Sequence of chain 1.B:
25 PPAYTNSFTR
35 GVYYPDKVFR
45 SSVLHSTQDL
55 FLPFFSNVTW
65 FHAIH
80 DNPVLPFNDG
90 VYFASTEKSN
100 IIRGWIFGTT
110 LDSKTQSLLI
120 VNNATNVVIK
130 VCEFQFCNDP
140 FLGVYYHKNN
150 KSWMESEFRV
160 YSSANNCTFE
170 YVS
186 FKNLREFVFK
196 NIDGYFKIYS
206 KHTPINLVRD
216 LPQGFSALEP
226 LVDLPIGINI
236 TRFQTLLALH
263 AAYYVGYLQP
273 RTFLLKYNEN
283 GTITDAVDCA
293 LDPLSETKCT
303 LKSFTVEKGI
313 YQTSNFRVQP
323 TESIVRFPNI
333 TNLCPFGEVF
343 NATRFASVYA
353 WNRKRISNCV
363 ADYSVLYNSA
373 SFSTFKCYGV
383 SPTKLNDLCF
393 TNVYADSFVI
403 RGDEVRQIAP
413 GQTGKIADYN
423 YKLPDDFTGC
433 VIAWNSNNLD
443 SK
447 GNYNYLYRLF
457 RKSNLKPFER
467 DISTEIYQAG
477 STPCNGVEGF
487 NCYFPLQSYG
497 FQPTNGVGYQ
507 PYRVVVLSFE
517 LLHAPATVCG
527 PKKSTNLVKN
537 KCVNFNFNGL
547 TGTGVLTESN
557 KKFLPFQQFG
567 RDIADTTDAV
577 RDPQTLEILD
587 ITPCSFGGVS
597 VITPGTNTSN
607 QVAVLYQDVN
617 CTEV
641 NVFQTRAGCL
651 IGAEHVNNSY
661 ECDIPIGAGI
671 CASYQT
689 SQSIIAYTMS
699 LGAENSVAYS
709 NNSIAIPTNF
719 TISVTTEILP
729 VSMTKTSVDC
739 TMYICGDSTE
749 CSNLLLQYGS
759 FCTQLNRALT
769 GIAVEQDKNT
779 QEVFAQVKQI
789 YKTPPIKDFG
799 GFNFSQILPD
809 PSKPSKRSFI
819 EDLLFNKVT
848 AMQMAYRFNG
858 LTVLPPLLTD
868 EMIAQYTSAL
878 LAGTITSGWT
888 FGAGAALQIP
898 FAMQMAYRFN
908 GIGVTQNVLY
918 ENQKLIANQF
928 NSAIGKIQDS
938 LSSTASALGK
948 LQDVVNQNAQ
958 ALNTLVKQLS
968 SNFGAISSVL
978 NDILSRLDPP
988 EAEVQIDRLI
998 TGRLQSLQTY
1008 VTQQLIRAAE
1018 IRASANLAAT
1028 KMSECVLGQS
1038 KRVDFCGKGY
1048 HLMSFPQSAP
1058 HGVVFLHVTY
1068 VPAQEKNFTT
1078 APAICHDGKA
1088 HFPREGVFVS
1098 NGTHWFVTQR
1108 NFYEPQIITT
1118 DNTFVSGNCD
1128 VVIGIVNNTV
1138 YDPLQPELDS

Binding-site contacts:
Ligand atom C5 contacts residue PHE157 of chain 1.B at 2.9 Å (hydrophobic).
Ligand atom C4 contacts residue ASN122 of chain 1.B at 4.2 Å.
Ligand atom C3 contacts residue ASN122 of chain 1.B at 3.8 Å.
Ligand atom C1 contacts residue PHE157 of chain 1.B at 4.5 Å (hydrophobic).
Ligand atom O7 contacts residue ASN122 of chain 1.B at 3.2 Å (h-bond).
Ligand atom C6 contacts residue PHE157 of chain 1.B at 1.6 Å (hydrophobic).
Ligand atom C8 contacts residue ASN125 of chain 1.B at 3.2 Å.
Ligand atom N2 contacts residue ASN122 of chain 1.B at 2.8 Å (h-bond).
Ligand atom C1 contacts residue GLU154 of chain 1.B at 3.7 Å.
Ligand atom O5 contacts residue ASN122 of chain 1.B at 2.4 Å (h-bond).
Ligand atom O6 contacts residue PHE157 of chain 1.B at 2.6 Å.
Ligand atom O5 contacts residue PHE157 of chain 1.B at 3.1 Å.
Ligand atom N2 contacts residue ALA123 of chain 1.B at 3.7 Å.
Ligand atom C2 contacts residue ASN122 of chain 1.B at 2.4 Å.
Ligand atom O5 contacts residue GLU154 of chain 1.B at 3.4 Å (salt-bridge).
Ligand atom C8 contacts residue ALA123 of chain 1.B at 1.6 Å (hydrophobic).
Ligand atom O7 contacts residue ASN125 of chain 1.B at 2.8 Å (h-bond).
Ligand atom C8 contacts residue ASN122 of chain 1.B at 3.6 Å.
Ligand atom C4 contacts residue PHE157 of chain 1.B at 3.8 Å (hydrophobic).
Ligand atom O7 contacts residue ALA123 of chain 1.B at 3.6 Å.
Ligand atom O4 contacts residue PHE157 of chain 1.B at 4.3 Å.
Ligand atom N2 contacts residue GLU154 of chain 1.B at 3.8 Å.
Ligand atom C1 contacts residue ASN122 of chain 1.B at 1.4 Å.
Ligand atom C7 contacts residue ASN122 of chain 1.B at 3.3 Å.
Ligand atom C2 contacts residue GLU154 of chain 1.B at 3.9 Å.
Ligand atom C7 contacts residue ALA123 of chain 1.B at 2.9 Å (hydrophobic).
Ligand atom C7 contacts residue ASN125 of chain 1.B at 3.4 Å.
Ligand atom C5 contacts residue ASN122 of chain 1.B at 3.7 Å.

A small-molecule ligand and the protein it binds are described below.
Small molecule (SMILES): CC(=O)N[C@@H]1[C@@H](O)[C@H](O)[C@@H](CO)O[C@H]1O